Sequence of chain 1.E:
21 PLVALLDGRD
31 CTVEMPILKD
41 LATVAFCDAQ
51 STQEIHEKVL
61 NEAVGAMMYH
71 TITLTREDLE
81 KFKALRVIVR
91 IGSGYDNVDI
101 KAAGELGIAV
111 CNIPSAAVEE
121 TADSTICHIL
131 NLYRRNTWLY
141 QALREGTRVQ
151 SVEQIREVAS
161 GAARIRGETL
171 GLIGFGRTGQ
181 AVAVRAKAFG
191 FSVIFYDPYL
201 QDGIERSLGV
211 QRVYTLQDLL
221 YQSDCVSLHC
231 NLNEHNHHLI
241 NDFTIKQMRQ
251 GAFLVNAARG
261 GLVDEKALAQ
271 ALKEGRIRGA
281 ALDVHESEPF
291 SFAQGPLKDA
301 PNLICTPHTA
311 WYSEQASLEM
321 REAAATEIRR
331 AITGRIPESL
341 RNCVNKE

This small molecule binds to this protein.
Small molecule (SMILES): CSCCC(=O)C(=O)O

Binding-site contacts:
Ligand atom C5 contacts residue ILE91 of chain 1.E at 3.0 Å (hydrophobic).
Ligand atom O1 contacts residue ARG259 of chain 1.E at 3.1 Å (salt-bridge).
Ligand atom C2 contacts residue ARG259 of chain 1.E at 3.8 Å.
Ligand atom O5 contacts residue HIS308 of chain 1.E at 2.7 Å (h-bond).
Ligand atom O2 contacts residue GLY92 of chain 1.E at 4.1 Å.
Ligand atom C1 contacts residue NAD1 of chain 1.Q at 3.7 Å.
Ligand atom C4 contacts residue NAD1 of chain 1.Q at 4.2 Å.
Ligand atom C2 contacts residue HIS308 of chain 1.E at 3.3 Å.
Ligand atom O1 contacts residue NAD1 of chain 1.Q at 4.2 Å.
Ligand atom S1 contacts residue ILE91 of chain 1.E at 3.4 Å (h-bond).
Ligand atom C1 contacts residue GLY92 of chain 1.E at 4.2 Å.
Ligand atom O1 contacts residue SER93 of chain 1.E at 3.0 Å (h-bond).
Ligand atom C3 contacts residue TRP311 of chain 1.E at 3.7 Å (hydrophobic).
Ligand atom C3 contacts residue HIS308 of chain 1.E at 3.2 Å.
Ligand atom O1 contacts residue GLY92 of chain 1.E at 3.8 Å.
Ligand atom C5 contacts residue GLY92 of chain 1.E at 4.3 Å.
Ligand atom S1 contacts residue TYR69 of chain 1.E at 4.2 Å.
Ligand atom C5 contacts residue TYR69 of chain 1.E at 3.9 Å (hydrophobic).
Ligand atom C5 contacts residue HIS70 of chain 1.E at 3.2 Å.
Ligand atom C1 contacts residue ARG90 of chain 1.E at 4.3 Å.
Ligand atom O2 contacts residue GLY94 of chain 1.E at 4.4 Å.
Ligand atom C3 contacts residue HIS70 of chain 1.E at 4.4 Å.
Ligand atom S1 contacts residue HIS70 of chain 1.E at 4.1 Å.
Ligand atom O2 contacts residue SER93 of chain 1.E at 3.2 Å (h-bond).
Ligand atom C1 contacts residue GLY94 of chain 1.E at 4.0 Å.
Ligand atom O2 contacts residue NAD1 of chain 1.Q at 2.9 Å.
Ligand atom O5 contacts residue ARG259 of chain 1.E at 2.7 Å (salt-bridge).
Ligand atom C4 contacts residue TRP311 of chain 1.E at 3.7 Å (hydrophobic).
Ligand atom S1 contacts residue TRP311 of chain 1.E at 4.2 Å.
Ligand atom C3 contacts residue NAD1 of chain 1.Q at 3.2 Å.
Ligand atom O1 contacts residue GLY94 of chain 1.E at 2.8 Å (h-bond).
Ligand atom C4 contacts residue ILE91 of chain 1.E at 4.4 Å (hydrophobic).
Ligand atom C4 contacts residue GLY92 of chain 1.E at 4.3 Å.
Ligand atom C1 contacts residue SER93 of chain 1.E at 3.6 Å.
Ligand atom C5 contacts residue ARG90 of chain 1.E at 3.3 Å.
Ligand atom O1 contacts residue ARG90 of chain 1.E at 3.5 Å (salt-bridge).
Ligand atom S1 contacts residue GLY92 of chain 1.E at 4.4 Å.
Ligand atom C1 contacts residue ARG259 of chain 1.E at 3.9 Å.
Ligand atom C2 contacts residue NAD1 of chain 1.Q at 3.4 Å.
Ligand atom O5 contacts residue NAD1 of chain 1.Q at 3.2 Å.